Sequence of chain 1.B:
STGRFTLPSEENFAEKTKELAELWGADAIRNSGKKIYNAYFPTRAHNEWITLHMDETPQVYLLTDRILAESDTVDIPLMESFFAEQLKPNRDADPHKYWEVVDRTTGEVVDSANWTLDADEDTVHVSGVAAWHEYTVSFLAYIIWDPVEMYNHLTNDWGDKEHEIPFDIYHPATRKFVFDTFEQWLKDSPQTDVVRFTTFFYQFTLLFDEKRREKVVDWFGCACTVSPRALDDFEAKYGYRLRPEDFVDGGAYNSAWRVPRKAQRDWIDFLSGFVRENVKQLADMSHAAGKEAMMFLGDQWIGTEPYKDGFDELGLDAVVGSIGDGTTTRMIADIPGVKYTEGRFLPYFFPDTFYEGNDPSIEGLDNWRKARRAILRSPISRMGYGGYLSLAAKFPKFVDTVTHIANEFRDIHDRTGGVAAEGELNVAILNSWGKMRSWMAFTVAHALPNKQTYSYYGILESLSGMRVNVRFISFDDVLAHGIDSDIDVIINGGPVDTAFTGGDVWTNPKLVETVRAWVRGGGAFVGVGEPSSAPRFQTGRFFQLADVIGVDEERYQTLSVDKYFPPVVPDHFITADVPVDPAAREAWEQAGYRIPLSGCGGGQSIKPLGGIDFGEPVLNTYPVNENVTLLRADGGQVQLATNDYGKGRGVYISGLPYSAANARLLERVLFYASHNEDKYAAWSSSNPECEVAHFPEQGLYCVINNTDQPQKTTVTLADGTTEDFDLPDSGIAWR

Binding-site contacts:
Ligand atom O4 contacts residue PHE218 of chain 1.A at 3.7 Å.
Ligand atom O5 contacts residue PHE218 of chain 1.A at 3.5 Å.
Ligand atom C8 contacts residue PHE310 of chain 1.A at 3.6 Å (hydrophobic).
Ligand atom C5 contacts residue TYR165 of chain 1.A at 4.2 Å (hydrophobic).
Ligand atom C4 contacts residue ASP313 of chain 1.A at 3.9 Å.
Ligand atom C5 contacts residue PHE218 of chain 1.A at 4.4 Å (hydrophobic).
Ligand atom O4 contacts residue LEU220 of chain 1.A at 4.4 Å.
Ligand atom O3 contacts residue PHE310 of chain 1.A at 4.4 Å.
Ligand atom O7 contacts residue TRP233 of chain 1.A at 2.9 Å (h-bond).
Ligand atom O6 contacts residue SER612 of chain 1.B at 3.9 Å.
Ligand atom C7 contacts residue ASP313 of chain 1.A at 3.9 Å.
Ligand atom O7 contacts residue LEU311 of chain 1.A at 4.4 Å.
Ligand atom C6 contacts residue LEU220 of chain 1.A at 4.0 Å (hydrophobic).
Ligand atom O7 contacts residue ASP313 of chain 1.A at 3.0 Å (salt-bridge).
Ligand atom O1 contacts residue HIS460 of chain 1.A at 4.4 Å.
Ligand atom C8 contacts residue LEU311 of chain 1.A at 3.5 Å (hydrophobic).
Ligand atom C2 contacts residue ASP313 of chain 1.A at 3.5 Å.
Ligand atom O4 contacts residue VAL162 of chain 1.A at 3.4 Å.
Ligand atom C7 contacts residue PHE310 of chain 1.A at 3.8 Å (hydrophobic).
Ligand atom C7 contacts residue LEU311 of chain 1.A at 4.4 Å (hydrophobic).
Ligand atom C8 contacts residue GLY312 of chain 1.A at 3.9 Å.
Ligand atom O7 contacts residue PHE218 of chain 1.A at 3.5 Å.
Ligand atom C8 contacts residue TRP233 of chain 1.A at 3.7 Å (hydrophobic).
Ligand atom O7 contacts residue GLY312 of chain 1.A at 3.1 Å.
Ligand atom O6 contacts residue TYR165 of chain 1.A at 3.6 Å.
Ligand atom C7 contacts residue GLY312 of chain 1.A at 3.8 Å.
Ligand atom O3 contacts residue ASP313 of chain 1.A at 2.6 Å (salt-bridge).
Ligand atom C1 contacts residue PHE218 of chain 1.A at 3.9 Å (hydrophobic).
Ligand atom O4 contacts residue ASP313 of chain 1.A at 3.1 Å (salt-bridge).
Ligand atom C1 contacts residue HIS460 of chain 1.A at 4.4 Å.
Ligand atom C2 contacts residue PHE218 of chain 1.A at 4.0 Å (hydrophobic).
Ligand atom C7 contacts residue TRP233 of chain 1.A at 3.5 Å (hydrophobic).
Ligand atom C8 contacts residue HIS460 of chain 1.A at 3.9 Å.
Ligand atom C6 contacts residue TYR165 of chain 1.A at 3.7 Å (hydrophobic).
Ligand atom O7 contacts residue PHE310 of chain 1.A at 3.9 Å.
Ligand atom C4 contacts residue TYR165 of chain 1.A at 4.3 Å (hydrophobic).
Ligand atom C3 contacts residue ASP313 of chain 1.A at 3.5 Å.
Ligand atom N2 contacts residue ASP313 of chain 1.A at 3.9 Å.
Ligand atom N2 contacts residue PHE310 of chain 1.A at 4.2 Å.
Ligand atom C8 contacts residue SER336 of chain 1.A at 3.7 Å.

The protein below binds the small molecule below.
Small molecule (SMILES): CC(=O)N[C@@H]1[C@@H](O)[C@@H](O)[C@@H](CO)O[C@@H]1O

Sequence of chain 1.A:
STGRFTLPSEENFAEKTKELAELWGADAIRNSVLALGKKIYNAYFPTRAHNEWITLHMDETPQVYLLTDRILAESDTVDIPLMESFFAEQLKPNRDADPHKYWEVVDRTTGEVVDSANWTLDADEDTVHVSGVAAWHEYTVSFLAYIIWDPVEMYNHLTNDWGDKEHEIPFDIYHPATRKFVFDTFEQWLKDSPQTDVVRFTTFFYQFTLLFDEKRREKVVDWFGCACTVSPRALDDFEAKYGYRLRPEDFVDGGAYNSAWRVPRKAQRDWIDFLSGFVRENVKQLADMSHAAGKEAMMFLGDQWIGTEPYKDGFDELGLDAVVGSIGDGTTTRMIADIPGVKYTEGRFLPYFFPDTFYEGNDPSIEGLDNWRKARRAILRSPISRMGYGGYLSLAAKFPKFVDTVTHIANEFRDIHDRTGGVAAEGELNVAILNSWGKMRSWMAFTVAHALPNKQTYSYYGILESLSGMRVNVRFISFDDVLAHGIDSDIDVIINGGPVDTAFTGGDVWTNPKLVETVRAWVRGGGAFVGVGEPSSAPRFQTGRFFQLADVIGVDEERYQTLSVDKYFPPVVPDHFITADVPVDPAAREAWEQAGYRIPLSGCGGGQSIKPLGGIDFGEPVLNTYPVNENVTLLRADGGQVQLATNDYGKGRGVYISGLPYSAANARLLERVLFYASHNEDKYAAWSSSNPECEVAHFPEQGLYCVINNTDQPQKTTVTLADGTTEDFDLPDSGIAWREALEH